Sequence of chain 1.A:
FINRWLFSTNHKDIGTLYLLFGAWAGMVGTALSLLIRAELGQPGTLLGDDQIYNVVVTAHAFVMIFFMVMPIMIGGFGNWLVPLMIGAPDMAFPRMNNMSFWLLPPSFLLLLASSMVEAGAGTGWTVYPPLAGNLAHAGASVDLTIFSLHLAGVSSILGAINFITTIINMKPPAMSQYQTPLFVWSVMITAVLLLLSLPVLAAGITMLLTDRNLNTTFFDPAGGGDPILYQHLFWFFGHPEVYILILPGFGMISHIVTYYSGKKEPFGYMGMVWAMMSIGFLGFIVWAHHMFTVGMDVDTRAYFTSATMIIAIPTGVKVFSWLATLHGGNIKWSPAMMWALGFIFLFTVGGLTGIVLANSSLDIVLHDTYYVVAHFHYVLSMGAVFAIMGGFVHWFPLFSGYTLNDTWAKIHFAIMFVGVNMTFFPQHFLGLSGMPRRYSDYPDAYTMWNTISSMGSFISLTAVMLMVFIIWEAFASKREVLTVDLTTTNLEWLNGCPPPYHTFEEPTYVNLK

Sequence of chain 1.D:
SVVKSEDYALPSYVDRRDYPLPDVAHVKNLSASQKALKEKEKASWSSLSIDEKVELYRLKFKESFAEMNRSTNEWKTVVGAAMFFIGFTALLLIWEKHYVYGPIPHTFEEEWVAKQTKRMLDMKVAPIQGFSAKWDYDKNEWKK

Sequence of chain 1.M:
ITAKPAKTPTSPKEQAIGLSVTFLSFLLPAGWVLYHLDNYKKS

Binding-site contacts:
Ligand atom O16 contacts residue LEU27 of chain 1.M at 3.8 Å.
Ligand atom C28 contacts residue LEU27 of chain 1.M at 4.0 Å (hydrophobic).
Ligand atom C43 contacts residue PHE459 of chain 1.A at 4.0 Å (hydrophobic).
Ligand atom C34 contacts residue LEU27 of chain 1.M at 4.1 Å (hydrophobic).
Ligand atom O3 contacts residue TRP32 of chain 1.M at 4.0 Å.
Ligand atom C28 contacts residue GLY31 of chain 1.M at 4.1 Å.
Ligand atom C1 contacts residue GLY31 of chain 1.M at 3.5 Å.
Ligand atom C25 contacts residue LEU95 of chain 1.D at 4.1 Å (hydrophobic).
Ligand atom C28 contacts residue TRP98 of chain 1.D at 3.9 Å (hydrophobic).
Ligand atom O55 contacts residue TRP32 of chain 1.M at 3.2 Å.
Ligand atom O49 contacts residue TRP32 of chain 1.M at 3.5 Å (h-bond).
Ligand atom C43 contacts residue LEU35 of chain 1.A at 3.9 Å (hydrophobic).
Ligand atom O1 contacts residue TYR35 of chain 1.M at 3.2 Å.
Ligand atom O61 contacts residue TRP98 of chain 1.D at 3.0 Å (h-bond).
Ligand atom C1 contacts residue TRP32 of chain 1.M at 3.4 Å (hydrophobic).
Ligand atom O49 contacts residue LEU28 of chain 1.M at 3.0 Å (h-bond).
Ligand atom O16 contacts residue GLY31 of chain 1.M at 3.8 Å.
Ligand atom C57 contacts residue TRP98 of chain 1.D at 4.1 Å (hydrophobic).
Ligand atom O6 contacts residue TYR35 of chain 1.M at 3.4 Å (h-bond).
Ligand atom O61 contacts residue TYR102 of chain 1.D at 3.9 Å.
Ligand atom C37 contacts residue LEU34 of chain 1.M at 3.9 Å (hydrophobic).
Ligand atom C2 contacts residue TRP32 of chain 1.M at 3.8 Å (hydrophobic).
Ligand atom O16 contacts residue LEU28 of chain 1.M at 3.8 Å.
Ligand atom C18 contacts residue TRP98 of chain 1.D at 4.0 Å (hydrophobic).
Ligand atom C31 contacts residue PHE459 of chain 1.A at 4.1 Å (hydrophobic).
Ligand atom C37 contacts residue ALA30 of chain 1.M at 4.0 Å (hydrophobic).
Ligand atom C1 contacts residue LEU28 of chain 1.M at 3.9 Å (hydrophobic).
Ligand atom C34 contacts residue PHE459 of chain 1.A at 3.8 Å (hydrophobic).
Ligand atom O49 contacts residue GLY31 of chain 1.M at 4.1 Å.
Ligand atom C10 contacts residue TYR35 of chain 1.M at 3.7 Å (hydrophobic).
Ligand atom O3 contacts residue HIS36 of chain 1.M at 3.4 Å.
Ligand atom C25 contacts residue TRP98 of chain 1.D at 3.8 Å (hydrophobic).
Ligand atom C22 contacts residue TRP98 of chain 1.D at 3.5 Å (hydrophobic).
Ligand atom C31 contacts residue TRP98 of chain 1.D at 3.9 Å (hydrophobic).
Ligand atom C11 contacts residue TYR35 of chain 1.M at 3.9 Å (hydrophobic).
Ligand atom O5 contacts residue TRP98 of chain 1.D at 3.8 Å.
Ligand atom C9 contacts residue TYR35 of chain 1.M at 3.8 Å (hydrophobic).
Ligand atom C19 contacts residue LEU27 of chain 1.M at 3.9 Å (hydrophobic).
Ligand atom C40 contacts residue LEU462 of chain 1.A at 4.1 Å (hydrophobic).
Ligand atom C43 contacts residue PHE37 of chain 1.L at 4.1 Å (hydrophobic).

This protein binds this small molecule.
Small molecule (SMILES): CCCCCCCCCCO[C@@H]1O[C@H](CO)[C@@H](O[C@H]2O[C@H](CO)[C@@H](O)[C@H](O)[C@H]2O)[C@H](O)[C@H]1O

Sequence of chain 1.L:
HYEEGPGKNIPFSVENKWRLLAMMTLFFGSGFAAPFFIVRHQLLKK